Binding-site contacts:
Ligand atom C3 contacts residue ASN275 of chain 1.G at 3.8 Å.
Ligand atom C2 contacts residue ASN275 of chain 1.G at 2.5 Å.
Ligand atom O7 contacts residue ASN275 of chain 1.G at 4.3 Å.
Ligand atom O6 contacts residue LEU418 of chain 1.G at 4.0 Å.
Ligand atom C7 contacts residue THR385 of chain 1.G at 4.4 Å.
Ligand atom C8 contacts residue SER313 of chain 1.G at 3.8 Å.
Ligand atom C1 contacts residue ASN275 of chain 1.G at 1.4 Å.
Ligand atom C5 contacts residue ASN275 of chain 1.G at 3.7 Å.
Ligand atom C8 contacts residue ASN311 of chain 1.G at 3.8 Å.
Ligand atom N2 contacts residue ASN275 of chain 1.G at 2.9 Å (h-bond).
Ligand atom O5 contacts residue LEU418 of chain 1.G at 4.2 Å.
Ligand atom O7 contacts residue THR385 of chain 1.G at 4.2 Å.
Ligand atom O7 contacts residue ASN311 of chain 1.G at 4.5 Å.
Ligand atom O5 contacts residue ASN275 of chain 1.G at 2.4 Å (h-bond).
Ligand atom C8 contacts residue ILE312 of chain 1.G at 3.8 Å (hydrophobic).
Ligand atom C4 contacts residue ASN275 of chain 1.G at 4.2 Å.
Ligand atom C7 contacts residue ASN275 of chain 1.G at 3.8 Å.
Ligand atom C7 contacts residue ASN311 of chain 1.G at 4.3 Å.
Ligand atom O4 contacts residue LYS273 of chain 1.G at 4.4 Å.
Ligand atom C8 contacts residue THR385 of chain 1.G at 3.7 Å.

The protein below binds the small molecule below.
Small molecule (SMILES): CC(=O)N[C@@H]1[C@@H](O)[C@H](O)[C@@H](CO)O[C@H]1O

Sequence of chain 1.G:
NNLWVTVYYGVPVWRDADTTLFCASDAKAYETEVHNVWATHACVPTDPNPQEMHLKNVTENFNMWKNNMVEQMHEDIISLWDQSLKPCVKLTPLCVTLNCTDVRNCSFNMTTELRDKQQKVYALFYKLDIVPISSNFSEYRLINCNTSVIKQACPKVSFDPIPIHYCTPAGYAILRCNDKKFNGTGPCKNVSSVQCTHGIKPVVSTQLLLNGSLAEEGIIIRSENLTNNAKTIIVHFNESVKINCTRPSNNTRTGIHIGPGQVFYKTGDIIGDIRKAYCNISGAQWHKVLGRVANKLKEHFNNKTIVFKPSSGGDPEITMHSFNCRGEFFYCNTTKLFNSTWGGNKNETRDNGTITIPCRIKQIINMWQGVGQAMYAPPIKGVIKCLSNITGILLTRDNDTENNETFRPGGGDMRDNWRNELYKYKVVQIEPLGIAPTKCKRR